Sequence of chain 1.A:
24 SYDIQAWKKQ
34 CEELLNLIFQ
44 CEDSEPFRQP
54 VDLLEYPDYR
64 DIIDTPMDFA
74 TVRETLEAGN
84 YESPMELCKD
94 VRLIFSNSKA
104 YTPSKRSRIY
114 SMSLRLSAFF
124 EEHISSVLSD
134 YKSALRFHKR

A protein and the small-molecule ligand that binds it are described below.
Small molecule (SMILES): O=C(NCc1ccc2c(c1)OCO2)N1CCN(C(=O)c2ccco2)CC1

Binding-site contacts:
Ligand atom C15 contacts residue TYR104 of chain 1.A at 3.8 Å (hydrophobic).
Ligand atom C15 contacts residue ILE112 of chain 1.A at 3.6 Å (hydrophobic).
Ligand atom O4 contacts residue ILE112 of chain 1.A at 3.7 Å.
Ligand atom O1 contacts residue VAL54 of chain 1.A at 4.0 Å.
Ligand atom O5 contacts residue ILE112 of chain 1.A at 3.9 Å.
Ligand atom C6 contacts residue GLU48 of chain 1.A at 3.2 Å.
Ligand atom C10 contacts residue TYR59 of chain 1.A at 3.6 Å (hydrophobic).
Ligand atom C17 contacts residue THR105 of chain 1.A at 3.6 Å.
Ligand atom O4 contacts residue SER101 of chain 1.A at 2.8 Å (h-bond).
Ligand atom C1 contacts residue PRO49 of chain 1.A at 3.9 Å (hydrophobic).
Ligand atom N2 contacts residue PRO49 of chain 1.A at 4.0 Å.
Ligand atom C3 contacts residue PRO49 of chain 1.A at 3.5 Å (hydrophobic).
Ligand atom C16 contacts residue SER101 of chain 1.A at 3.6 Å.
Ligand atom O4 contacts residue PHE50 of chain 1.A at 3.8 Å.
Ligand atom N2 contacts residue VAL54 of chain 1.A at 3.9 Å.
Ligand atom C12 contacts residue VAL54 of chain 1.A at 3.6 Å (hydrophobic).
Ligand atom C14 contacts residue SER101 of chain 1.A at 3.8 Å.
Ligand atom O3 contacts residue GLN52 of chain 1.A at 3.2 Å.
Ligand atom C2 contacts residue PRO49 of chain 1.A at 3.6 Å (hydrophobic).
Ligand atom O3 contacts residue GLU48 of chain 1.A at 3.3 Å (salt-bridge).
Ligand atom N1 contacts residue PRO49 of chain 1.A at 2.9 Å (h-bond).
Ligand atom O1 contacts residue TYR59 of chain 1.A at 3.4 Å.
Ligand atom C8 contacts residue GLU48 of chain 1.A at 3.2 Å.
Ligand atom O5 contacts residue TYR104 of chain 1.A at 3.6 Å.
Ligand atom O2 contacts residue GLU48 of chain 1.A at 3.2 Å (salt-bridge).
Ligand atom C9 contacts residue GLN52 of chain 1.A at 3.7 Å.
Ligand atom C7 contacts residue GLU48 of chain 1.A at 3.2 Å.
Ligand atom C7 contacts residue ARG51 of chain 1.A at 4.0 Å.
Ligand atom C2 contacts residue VAL54 of chain 1.A at 4.0 Å (hydrophobic).
Ligand atom C9 contacts residue GLU48 of chain 1.A at 3.9 Å.
Ligand atom C5 contacts residue GLU48 of chain 1.A at 3.9 Å.
Ligand atom C18 contacts residue TYR104 of chain 1.A at 3.9 Å (hydrophobic).
Ligand atom C17 contacts residue SER110 of chain 1.A at 3.8 Å.
Ligand atom C14 contacts residue ILE112 of chain 1.A at 3.5 Å (hydrophobic).
Ligand atom C1 contacts residue VAL54 of chain 1.A at 3.9 Å (hydrophobic).
Ligand atom C13 contacts residue PRO49 of chain 1.A at 3.2 Å (hydrophobic).
Ligand atom C13 contacts residue VAL54 of chain 1.A at 3.9 Å (hydrophobic).
Ligand atom C9 contacts residue PRO49 of chain 1.A at 3.7 Å (hydrophobic).
Ligand atom C16 contacts residue THR105 of chain 1.A at 4.0 Å.
Ligand atom O3 contacts residue ARG51 of chain 1.A at 3.7 Å.